A small-molecule ligand and the protein it binds are described below.
Small molecule (SMILES): CC(C)(CO[P](=O)(O)O[P](=O)(O)OC[C@H]1O[C@@H](n2cnc3c(N)ncnc32)[C@H](OP(=O)(O)O)[C@@H]1OP(=O)(O)O)[C@@H](O)C(=O)NCCC(=O)NCCS

Sequence of chain 1.D:
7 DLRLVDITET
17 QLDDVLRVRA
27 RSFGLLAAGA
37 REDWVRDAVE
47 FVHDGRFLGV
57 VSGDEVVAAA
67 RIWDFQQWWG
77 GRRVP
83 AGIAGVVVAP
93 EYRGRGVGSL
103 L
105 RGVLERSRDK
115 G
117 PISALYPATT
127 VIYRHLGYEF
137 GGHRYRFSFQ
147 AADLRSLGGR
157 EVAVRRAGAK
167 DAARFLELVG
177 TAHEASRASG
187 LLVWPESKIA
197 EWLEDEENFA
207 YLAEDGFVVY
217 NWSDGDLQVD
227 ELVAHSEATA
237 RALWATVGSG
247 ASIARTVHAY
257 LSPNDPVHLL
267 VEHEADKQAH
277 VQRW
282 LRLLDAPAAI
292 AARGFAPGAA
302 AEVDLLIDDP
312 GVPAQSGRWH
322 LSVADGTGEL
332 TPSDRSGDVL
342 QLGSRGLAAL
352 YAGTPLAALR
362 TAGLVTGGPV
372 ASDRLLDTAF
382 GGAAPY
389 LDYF

Sequence of chain 1.A:
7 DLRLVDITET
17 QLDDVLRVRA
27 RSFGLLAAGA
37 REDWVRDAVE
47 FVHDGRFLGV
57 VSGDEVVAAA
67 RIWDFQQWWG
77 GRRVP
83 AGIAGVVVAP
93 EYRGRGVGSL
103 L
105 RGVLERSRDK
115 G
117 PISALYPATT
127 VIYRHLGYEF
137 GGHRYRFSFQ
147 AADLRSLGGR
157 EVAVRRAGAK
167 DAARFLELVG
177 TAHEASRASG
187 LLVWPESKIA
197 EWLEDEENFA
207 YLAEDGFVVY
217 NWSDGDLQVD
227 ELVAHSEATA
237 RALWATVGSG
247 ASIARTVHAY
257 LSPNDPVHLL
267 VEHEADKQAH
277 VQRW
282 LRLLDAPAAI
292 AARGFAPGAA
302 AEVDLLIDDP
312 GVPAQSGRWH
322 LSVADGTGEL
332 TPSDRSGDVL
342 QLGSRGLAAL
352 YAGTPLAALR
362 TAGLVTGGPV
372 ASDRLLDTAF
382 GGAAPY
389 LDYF

Sequence of chain 1.C:
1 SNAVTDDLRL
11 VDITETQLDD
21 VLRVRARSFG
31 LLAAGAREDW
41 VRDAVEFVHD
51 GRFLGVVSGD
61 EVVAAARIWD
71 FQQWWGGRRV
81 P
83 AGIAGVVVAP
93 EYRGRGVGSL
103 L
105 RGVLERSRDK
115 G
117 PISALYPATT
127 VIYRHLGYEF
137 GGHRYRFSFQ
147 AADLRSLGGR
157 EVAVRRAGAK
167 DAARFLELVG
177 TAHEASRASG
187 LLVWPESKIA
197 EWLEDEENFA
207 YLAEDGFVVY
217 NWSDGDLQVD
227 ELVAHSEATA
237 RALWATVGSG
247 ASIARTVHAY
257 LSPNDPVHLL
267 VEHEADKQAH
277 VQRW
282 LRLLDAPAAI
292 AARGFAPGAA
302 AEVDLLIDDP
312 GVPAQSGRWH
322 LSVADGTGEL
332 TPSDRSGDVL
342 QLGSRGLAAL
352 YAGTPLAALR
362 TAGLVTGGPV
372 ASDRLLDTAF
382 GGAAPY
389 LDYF

Binding-site contacts:
Ligand atom C5P contacts residue SER248 of chain 1.A at 3.5 Å.
Ligand atom O2A contacts residue GLY98 of chain 1.C at 2.7 Å (h-bond).
Ligand atom O3C contacts residue ARG151 of chain 1.A at 2.3 Å (salt-bridge).
Ligand atom C6A contacts residue ARG151 of chain 1.A at 3.5 Å.
Ligand atom O1A contacts residue SER101 of chain 1.C at 2.7 Å (h-bond).
Ligand atom O5P contacts residue ILE249 of chain 1.A at 3.5 Å.
Ligand atom S1P contacts residue TRS1 of chain 1.M at 3.0 Å (h-bond).
Ligand atom C2A contacts residue GLU268 of chain 1.D at 3.2 Å.
Ligand atom C3P contacts residue VAL88 of chain 1.C at 3.0 Å (hydrophobic).
Ligand atom CEP contacts residue THR125 of chain 1.C at 3.6 Å.
Ligand atom O4B contacts residue ILE128 of chain 1.C at 3.6 Å.
Ligand atom O5A contacts residue ARG95 of chain 1.C at 3.5 Å.
Ligand atom C8A contacts residue ARG151 of chain 1.A at 3.5 Å.
Ligand atom O9P contacts residue ARG95 of chain 1.C at 3.5 Å (salt-bridge).
Ligand atom C2P contacts residue TYR129 of chain 1.C at 3.4 Å (hydrophobic).
Ligand atom O2B contacts residue ARG151 of chain 1.A at 3.5 Å (salt-bridge).
Ligand atom N8P contacts residue SER248 of chain 1.A at 3.5 Å (h-bond).
Ligand atom S1P contacts residue TYR129 of chain 1.C at 3.0 Å (h-bond).
Ligand atom N3A contacts residue ARG151 of chain 1.A at 3.6 Å.
Ligand atom N4P contacts residue VAL88 of chain 1.C at 2.8 Å (h-bond).
Ligand atom O1A contacts residue GLY98 of chain 1.C at 3.4 Å.
Ligand atom P4C contacts residue ARG151 of chain 1.A at 3.4 Å.
Ligand atom S1P contacts residue ALA124 of chain 1.C at 3.3 Å (h-bond).
Ligand atom C5B contacts residue SER101 of chain 1.C at 3.5 Å.
Ligand atom N4P contacts residue PHE29 of chain 1.C at 3.4 Å.
Ligand atom O5P contacts residue SER248 of chain 1.A at 2.6 Å (h-bond).
Ligand atom O2A contacts residue ARG97 of chain 1.C at 3.1 Å (salt-bridge).
Ligand atom O2A contacts residue GLY96 of chain 1.C at 3.4 Å.
Ligand atom C9P contacts residue ARG95 of chain 1.C at 3.6 Å.
Ligand atom O3C contacts residue ARG156 of chain 1.A at 2.7 Å (salt-bridge).
Ligand atom C5A contacts residue ARG151 of chain 1.A at 3.2 Å.
Ligand atom O4A contacts residue GLY100 of chain 1.C at 2.7 Å (h-bond).
Ligand atom C4A contacts residue ARG151 of chain 1.A at 3.1 Å.
Ligand atom O5A contacts residue GLY96 of chain 1.C at 3.0 Å (h-bond).
Ligand atom O2C contacts residue ARG156 of chain 1.A at 3.5 Å (salt-bridge).
Ligand atom O9P contacts residue VAL90 of chain 1.C at 3.0 Å (h-bond).
Ligand atom N6A contacts residue ARG151 of chain 1.A at 3.6 Å.
Ligand atom C7P contacts residue SER248 of chain 1.A at 3.2 Å.
Ligand atom N7A contacts residue ARG151 of chain 1.A at 3.5 Å (salt-bridge).
Ligand atom N9A contacts residue ARG151 of chain 1.A at 3.3 Å (salt-bridge).